Sequence of chain 1.A:
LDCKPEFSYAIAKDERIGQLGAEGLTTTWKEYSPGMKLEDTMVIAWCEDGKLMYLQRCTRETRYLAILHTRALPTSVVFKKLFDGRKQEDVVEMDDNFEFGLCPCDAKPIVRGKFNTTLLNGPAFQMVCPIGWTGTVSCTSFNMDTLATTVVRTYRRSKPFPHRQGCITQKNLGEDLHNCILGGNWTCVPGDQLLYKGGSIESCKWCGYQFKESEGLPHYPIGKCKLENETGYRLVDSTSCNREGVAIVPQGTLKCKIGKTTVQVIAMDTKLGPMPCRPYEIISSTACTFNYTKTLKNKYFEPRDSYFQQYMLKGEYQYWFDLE

Binding-site contacts:
Ligand atom C1 contacts residue TRP187 of chain 1.A at 4.2 Å (hydrophobic).
Ligand atom C1 contacts residue ASN117 of chain 1.A at 1.5 Å.
Ligand atom O6 contacts residue TRP187 of chain 1.A at 3.6 Å.
Ligand atom N2 contacts residue ASN117 of chain 1.A at 2.6 Å (h-bond).
Ligand atom O5 contacts residue TRP187 of chain 1.A at 3.1 Å.
Ligand atom C6 contacts residue TRP187 of chain 1.A at 3.7 Å (hydrophobic).
Ligand atom C5 contacts residue ASN117 of chain 1.A at 3.8 Å.
Ligand atom O7 contacts residue ASN117 of chain 1.A at 4.3 Å.
Ligand atom C3 contacts residue ASN117 of chain 1.A at 3.6 Å.
Ligand atom C8 contacts residue ASN117 of chain 1.A at 4.3 Å.
Ligand atom C7 contacts residue ASN117 of chain 1.A at 3.6 Å.
Ligand atom C2 contacts residue ASN117 of chain 1.A at 2.3 Å.
Ligand atom O5 contacts residue ASN117 of chain 1.A at 2.6 Å (h-bond).
Ligand atom C4 contacts residue ASN117 of chain 1.A at 4.2 Å.
Ligand atom C5 contacts residue TRP187 of chain 1.A at 3.7 Å (hydrophobic).

This protein binds this small molecule.
Small molecule (SMILES): CC(=O)N[C@H]1[C@H](O[C@H]2[C@H](O)[C@@H](NC(C)=O)CO[C@@H]2CO)O[C@H](CO)[C@@H](O)[C@@H]1O